Sequence of chain 1.B:
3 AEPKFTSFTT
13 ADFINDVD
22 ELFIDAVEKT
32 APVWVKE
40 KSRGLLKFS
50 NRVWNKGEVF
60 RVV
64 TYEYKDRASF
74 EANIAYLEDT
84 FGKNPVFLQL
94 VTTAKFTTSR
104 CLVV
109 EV

A small-molecule ligand and the protein it binds are described below.
Small molecule (SMILES): CCCCCCC(=O)CCCCCCCCC(=O)O

Binding-site contacts:
Ligand atom C6 contacts residue TRP35 of chain 1.B at 3.8 Å (hydrophobic).
Ligand atom C14 contacts residue THR101 of chain 1.B at 4.0 Å.
Ligand atom C13 contacts residue LEU80 of chain 1.B at 4.0 Å (hydrophobic).
Ligand atom C3 contacts residue THR31 of chain 1.B at 3.6 Å.
Ligand atom C15 contacts residue LEU80 of chain 1.B at 3.2 Å (hydrophobic).
Ligand atom C16 contacts residue ARG103 of chain 1.B at 3.9 Å.
Ligand atom C13 contacts residue THR11 of chain 1.B at 3.4 Å.
Ligand atom O3 contacts residue THR101 of chain 1.B at 3.5 Å.
Ligand atom C15 contacts residue ILE77 of chain 1.B at 3.9 Å (hydrophobic).
Ligand atom O3 contacts residue ARG103 of chain 1.B at 2.8 Å (salt-bridge).
Ligand atom C2 contacts residue PHE90 of chain 1.B at 3.4 Å (hydrophobic).
Ligand atom O1 contacts residue LEU80 of chain 1.B at 4.0 Å.
Ligand atom C15 contacts residue TYR67 of chain 1.B at 4.0 Å (hydrophobic).
Ligand atom C2 contacts residue PHE84 of chain 1.B at 3.9 Å (hydrophobic).
Ligand atom C10 contacts residue TYR65 of chain 1.B at 3.8 Å (hydrophobic).
Ligand atom C14 contacts residue THR11 of chain 1.B at 3.6 Å.
Ligand atom C3 contacts residue VAL28 of chain 1.B at 3.6 Å (hydrophobic).
Ligand atom C4 contacts residue TRP35 of chain 1.B at 3.8 Å (hydrophobic).
Ligand atom C13 contacts residue TYR65 of chain 1.B at 3.6 Å (hydrophobic).
Ligand atom C5 contacts residue VAL28 of chain 1.B at 3.9 Å (hydrophobic).
Ligand atom O2 contacts residue SER9 of chain 1.B at 2.9 Å (h-bond).
Ligand atom C3 contacts residue ALA27 of chain 1.B at 3.9 Å (hydrophobic).
Ligand atom C16 contacts residue TYR67 of chain 1.B at 3.7 Å (hydrophobic).
Ligand atom C6 contacts residue PHE84 of chain 1.B at 3.8 Å (hydrophobic).
Ligand atom C8 contacts residue TYR65 of chain 1.B at 3.6 Å (hydrophobic).
Ligand atom C5 contacts residue PHE84 of chain 1.B at 3.7 Å (hydrophobic).
Ligand atom O1 contacts residue TYR65 of chain 1.B at 3.1 Å (h-bond).
Ligand atom C9 contacts residue TYR65 of chain 1.B at 4.0 Å (hydrophobic).
Ligand atom C14 contacts residue LEU80 of chain 1.B at 4.0 Å (hydrophobic).
Ligand atom O3 contacts residue ILE77 of chain 1.B at 3.5 Å.
Ligand atom O3 contacts residue SER9 of chain 1.B at 3.4 Å (h-bond).
Ligand atom C16 contacts residue SER9 of chain 1.B at 3.4 Å.
Ligand atom C4 contacts residue VAL28 of chain 1.B at 4.1 Å (hydrophobic).
Ligand atom C4 contacts residue THR31 of chain 1.B at 3.6 Å.
Ligand atom C4 contacts residue PHE84 of chain 1.B at 3.4 Å (hydrophobic).
Ligand atom C7 contacts residue TYR65 of chain 1.B at 3.8 Å (hydrophobic).
Ligand atom C16 contacts residue ILE77 of chain 1.B at 3.3 Å (hydrophobic).
Ligand atom O2 contacts residue ILE77 of chain 1.B at 3.4 Å.
Ligand atom C12 contacts residue THR11 of chain 1.B at 3.9 Å.
Ligand atom O2 contacts residue TYR67 of chain 1.B at 2.7 Å (h-bond).